Sequence of chain 11.C:
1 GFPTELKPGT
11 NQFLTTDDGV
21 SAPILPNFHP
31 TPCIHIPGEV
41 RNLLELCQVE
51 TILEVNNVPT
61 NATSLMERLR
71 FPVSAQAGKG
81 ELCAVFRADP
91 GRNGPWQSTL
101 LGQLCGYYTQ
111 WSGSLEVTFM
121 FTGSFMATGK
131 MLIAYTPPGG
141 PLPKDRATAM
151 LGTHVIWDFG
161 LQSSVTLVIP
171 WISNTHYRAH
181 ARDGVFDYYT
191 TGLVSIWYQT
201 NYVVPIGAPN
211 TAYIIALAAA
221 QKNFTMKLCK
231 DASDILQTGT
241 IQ

Binding-site contacts:
Ligand atom NAC contacts residue THR114 of chain 11.A at 3.3 Å (h-bond).
Ligand atom OAX contacts residue MET195 of chain 11.A at 3.6 Å.
Ligand atom CAT contacts residue TRP203 of chain 11.A at 3.6 Å (hydrophobic).
Ligand atom CAH contacts residue TRP203 of chain 11.A at 3.5 Å (hydrophobic).
Ligand atom OAD contacts residue LYS274 of chain 11.A at 3.1 Å (salt-bridge).
Ligand atom CAL contacts residue PHE155 of chain 11.A at 3.6 Å (hydrophobic).
Ligand atom CAN contacts residue PHE155 of chain 11.A at 3.8 Å (hydrophobic).
Ligand atom CAA contacts residue TYR153 of chain 11.A at 3.5 Å (hydrophobic).
Ligand atom CAJ contacts residue PHE155 of chain 11.A at 3.7 Å (hydrophobic).
Ligand atom CAO contacts residue PHE135 of chain 11.A at 3.8 Å (hydrophobic).
Ligand atom CAG contacts residue ASN228 of chain 11.A at 3.6 Å.
Ligand atom NAU contacts residue PHE155 of chain 11.A at 3.7 Å.
Ligand atom CBC contacts residue ASN228 of chain 11.A at 3.8 Å.
Ligand atom CAA contacts residue PRO177 of chain 11.A at 3.5 Å (hydrophobic).
Ligand atom CAY contacts residue ASP112 of chain 11.A at 3.8 Å.
Ligand atom CAK contacts residue PHE135 of chain 11.A at 3.6 Å (hydrophobic).
Ligand atom NBG contacts residue TRP203 of chain 11.A at 3.3 Å.
Ligand atom CAO contacts residue ILE111 of chain 11.A at 3.8 Å (hydrophobic).
Ligand atom CAP contacts residue ILE111 of chain 11.A at 3.8 Å (hydrophobic).
Ligand atom CAS contacts residue TRP203 of chain 11.A at 3.8 Å (hydrophobic).
Ligand atom OAE contacts residue ILE113 of chain 11.A at 3.3 Å (h-bond).
Ligand atom OAE contacts residue ASP112 of chain 11.A at 3.6 Å.
Ligand atom CAZ contacts residue TRP203 of chain 11.A at 3.5 Å (hydrophobic).
Ligand atom CAN contacts residue PRO177 of chain 11.A at 3.4 Å (hydrophobic).
Ligand atom CBB contacts residue ILE111 of chain 11.A at 3.6 Å (hydrophobic).
Ligand atom CAS contacts residue TYR201 of chain 11.A at 3.5 Å (hydrophobic).
Ligand atom CAT contacts residue ASN228 of chain 11.A at 3.5 Å.
Ligand atom CAL contacts residue ILE111 of chain 11.A at 3.7 Å (hydrophobic).
Ligand atom CAH contacts residue ASN228 of chain 11.A at 3.4 Å.
Ligand atom CAH contacts residue GLN202 of chain 11.A at 3.2 Å.
Ligand atom CAG contacts residue TRP203 of chain 11.A at 3.7 Å (hydrophobic).
Ligand atom CAY contacts residue THR114 of chain 11.A at 3.8 Å.
Ligand atom CBC contacts residue TRP203 of chain 11.A at 3.6 Å (hydrophobic).
Ligand atom CAG contacts residue GLN202 of chain 11.A at 3.3 Å.
Ligand atom CAA contacts residue SER178 of chain 11.A at 3.5 Å.
Ligand atom OAD contacts residue ALA275 of chain 11.A at 3.2 Å.
Ligand atom NAC contacts residue ASP112 of chain 11.A at 2.5 Å (salt-bridge).
Ligand atom CAI contacts residue PHE135 of chain 11.A at 3.7 Å (hydrophobic).
Ligand atom CAA contacts residue VAL179 of chain 11.A at 3.2 Å (hydrophobic).
Ligand atom OAX contacts residue ILE111 of chain 11.A at 3.5 Å.

Sequence of chain 12.C:
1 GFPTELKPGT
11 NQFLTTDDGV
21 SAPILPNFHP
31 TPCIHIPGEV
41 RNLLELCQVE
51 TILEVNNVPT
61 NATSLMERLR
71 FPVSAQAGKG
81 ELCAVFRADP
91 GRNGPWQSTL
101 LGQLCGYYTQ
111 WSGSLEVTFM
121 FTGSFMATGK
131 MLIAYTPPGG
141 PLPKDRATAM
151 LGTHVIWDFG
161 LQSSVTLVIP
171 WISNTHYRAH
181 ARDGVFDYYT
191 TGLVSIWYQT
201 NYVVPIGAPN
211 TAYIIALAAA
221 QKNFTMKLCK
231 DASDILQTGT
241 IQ

Sequence of chain 11.A:
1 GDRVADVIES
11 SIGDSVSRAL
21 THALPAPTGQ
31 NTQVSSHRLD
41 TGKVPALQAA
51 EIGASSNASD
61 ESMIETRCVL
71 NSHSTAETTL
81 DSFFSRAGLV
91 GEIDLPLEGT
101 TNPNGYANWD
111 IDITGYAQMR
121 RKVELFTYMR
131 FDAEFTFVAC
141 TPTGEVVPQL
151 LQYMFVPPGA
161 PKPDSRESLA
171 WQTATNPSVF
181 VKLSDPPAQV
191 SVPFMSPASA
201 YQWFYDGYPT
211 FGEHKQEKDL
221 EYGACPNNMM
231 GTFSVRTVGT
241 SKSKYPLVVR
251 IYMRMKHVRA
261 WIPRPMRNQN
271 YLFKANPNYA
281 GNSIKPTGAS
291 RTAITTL

A small-molecule ligand and the protein it binds are described below.
Small molecule (SMILES): CCO/N=C/c1ccc(OCC[C@@H](C)CCN2CCN(c3ccnc(C(N)=O)c3)C2=O)cc1